Binding-site contacts:
Ligand atom CD1 contacts residue TYR200 of chain 1.D at 3.4 Å (hydrophobic).
Ligand atom CH2 contacts residue TYR119 of chain 1.C at 3.6 Å (hydrophobic).
Ligand atom NE1 contacts residue TYR200 of chain 1.D at 3.9 Å.
Ligand atom CD1 contacts residue TRP56 of chain 1.C at 4.4 Å (hydrophobic).
Ligand atom CH2 contacts residue ARG58 of chain 1.C at 3.7 Å.
Ligand atom CE2 contacts residue TYR200 of chain 1.D at 4.4 Å (hydrophobic).
Ligand atom OH contacts residue TYR57 of chain 1.C at 3.4 Å (h-bond).
Ligand atom CB contacts residue TYR200 of chain 1.D at 4.3 Å (hydrophobic).
Ligand atom CE3 contacts residue TRP56 of chain 1.C at 3.7 Å (hydrophobic).
Ligand atom OH contacts residue LYS120 of chain 1.C at 4.2 Å.
Ligand atom CD1 contacts residue PHE192 of chain 1.D at 3.5 Å (hydrophobic).
Ligand atom NE1 contacts residue ILE194 of chain 1.D at 3.4 Å.
Ligand atom OH contacts residue ARG58 of chain 1.C at 4.2 Å.
Ligand atom CD2 contacts residue TRP56 of chain 1.C at 3.8 Å (hydrophobic).
Ligand atom OH contacts residue TYR119 of chain 1.C at 3.9 Å.
Ligand atom CZ2 contacts residue TYR119 of chain 1.C at 4.0 Å (hydrophobic).
Ligand atom CZ3 contacts residue TRP56 of chain 1.C at 3.8 Å (hydrophobic).
Ligand atom NZ contacts residue THR147 of chain 1.D at 3.3 Å (h-bond).
Ligand atom CZ2 contacts residue ARG58 of chain 1.C at 3.7 Å.
Ligand atom CE2 contacts residue ILE194 of chain 1.D at 4.2 Å (hydrophobic).
Ligand atom CG contacts residue PHE192 of chain 1.D at 3.9 Å (hydrophobic).
Ligand atom CG contacts residue TRP56 of chain 1.C at 3.9 Å (hydrophobic).
Ligand atom CZ3 contacts residue TYR119 of chain 1.C at 3.6 Å (hydrophobic).
Ligand atom CG contacts residue TYR200 of chain 1.D at 4.0 Å (hydrophobic).
Ligand atom CA contacts residue TYR200 of chain 1.D at 3.6 Å (hydrophobic).
Ligand atom CA contacts residue TRP149 of chain 1.D at 3.4 Å (hydrophobic).
Ligand atom CE3 contacts residue TYR119 of chain 1.C at 4.2 Å (hydrophobic).
Ligand atom CB contacts residue TRP149 of chain 1.D at 3.6 Å (hydrophobic).
Ligand atom NZ contacts residue PHE192 of chain 1.D at 3.5 Å.
Ligand atom NZ contacts residue TRP149 of chain 1.D at 3.7 Å.
Ligand atom CA contacts residue PHE192 of chain 1.D at 4.0 Å (hydrophobic).
Ligand atom NZ contacts residue TYR200 of chain 1.D at 4.3 Å.
Ligand atom CZ3 contacts residue TRP149 of chain 1.D at 4.2 Å (hydrophobic).
Ligand atom OH contacts residue TRP149 of chain 1.D at 3.9 Å.
Ligand atom CD1 contacts residue ILE194 of chain 1.D at 3.9 Å (hydrophobic).
Ligand atom CB contacts residue TRP56 of chain 1.C at 3.9 Å (hydrophobic).
Ligand atom OH contacts residue TRP56 of chain 1.C at 3.4 Å.
Ligand atom CE3 contacts residue TRP149 of chain 1.D at 3.5 Å (hydrophobic).
Ligand atom NZ contacts residue SER148 of chain 1.D at 3.8 Å.
Ligand atom CB contacts residue PHE192 of chain 1.D at 3.7 Å (hydrophobic).

Sequence of chain 1.C:
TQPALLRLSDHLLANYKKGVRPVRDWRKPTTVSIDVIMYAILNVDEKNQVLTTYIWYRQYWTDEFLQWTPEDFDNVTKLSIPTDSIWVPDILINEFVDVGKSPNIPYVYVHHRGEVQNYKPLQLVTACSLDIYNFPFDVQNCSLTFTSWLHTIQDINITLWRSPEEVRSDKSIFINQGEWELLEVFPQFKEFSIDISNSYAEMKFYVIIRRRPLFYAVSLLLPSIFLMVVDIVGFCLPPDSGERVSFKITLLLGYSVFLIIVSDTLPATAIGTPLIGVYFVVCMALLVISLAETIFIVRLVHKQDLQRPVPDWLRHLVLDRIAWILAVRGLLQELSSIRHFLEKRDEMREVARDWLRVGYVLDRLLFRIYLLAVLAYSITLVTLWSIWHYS

Sequence of chain 1.D:
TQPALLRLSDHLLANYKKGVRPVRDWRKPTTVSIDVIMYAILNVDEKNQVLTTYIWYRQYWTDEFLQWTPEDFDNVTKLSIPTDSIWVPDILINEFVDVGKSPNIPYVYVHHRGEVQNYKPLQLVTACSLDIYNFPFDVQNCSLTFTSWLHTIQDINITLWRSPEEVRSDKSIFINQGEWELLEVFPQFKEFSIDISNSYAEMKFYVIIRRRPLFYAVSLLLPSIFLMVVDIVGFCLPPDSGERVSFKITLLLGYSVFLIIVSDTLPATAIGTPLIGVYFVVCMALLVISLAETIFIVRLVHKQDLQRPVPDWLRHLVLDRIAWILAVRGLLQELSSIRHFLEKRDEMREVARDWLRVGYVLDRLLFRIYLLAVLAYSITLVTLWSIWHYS

A small-molecule ligand and the protein it binds are described below.
Small molecule (SMILES): NCCc1c[nH]c2ccc(O)cc12